Sequence of chain 1.F:
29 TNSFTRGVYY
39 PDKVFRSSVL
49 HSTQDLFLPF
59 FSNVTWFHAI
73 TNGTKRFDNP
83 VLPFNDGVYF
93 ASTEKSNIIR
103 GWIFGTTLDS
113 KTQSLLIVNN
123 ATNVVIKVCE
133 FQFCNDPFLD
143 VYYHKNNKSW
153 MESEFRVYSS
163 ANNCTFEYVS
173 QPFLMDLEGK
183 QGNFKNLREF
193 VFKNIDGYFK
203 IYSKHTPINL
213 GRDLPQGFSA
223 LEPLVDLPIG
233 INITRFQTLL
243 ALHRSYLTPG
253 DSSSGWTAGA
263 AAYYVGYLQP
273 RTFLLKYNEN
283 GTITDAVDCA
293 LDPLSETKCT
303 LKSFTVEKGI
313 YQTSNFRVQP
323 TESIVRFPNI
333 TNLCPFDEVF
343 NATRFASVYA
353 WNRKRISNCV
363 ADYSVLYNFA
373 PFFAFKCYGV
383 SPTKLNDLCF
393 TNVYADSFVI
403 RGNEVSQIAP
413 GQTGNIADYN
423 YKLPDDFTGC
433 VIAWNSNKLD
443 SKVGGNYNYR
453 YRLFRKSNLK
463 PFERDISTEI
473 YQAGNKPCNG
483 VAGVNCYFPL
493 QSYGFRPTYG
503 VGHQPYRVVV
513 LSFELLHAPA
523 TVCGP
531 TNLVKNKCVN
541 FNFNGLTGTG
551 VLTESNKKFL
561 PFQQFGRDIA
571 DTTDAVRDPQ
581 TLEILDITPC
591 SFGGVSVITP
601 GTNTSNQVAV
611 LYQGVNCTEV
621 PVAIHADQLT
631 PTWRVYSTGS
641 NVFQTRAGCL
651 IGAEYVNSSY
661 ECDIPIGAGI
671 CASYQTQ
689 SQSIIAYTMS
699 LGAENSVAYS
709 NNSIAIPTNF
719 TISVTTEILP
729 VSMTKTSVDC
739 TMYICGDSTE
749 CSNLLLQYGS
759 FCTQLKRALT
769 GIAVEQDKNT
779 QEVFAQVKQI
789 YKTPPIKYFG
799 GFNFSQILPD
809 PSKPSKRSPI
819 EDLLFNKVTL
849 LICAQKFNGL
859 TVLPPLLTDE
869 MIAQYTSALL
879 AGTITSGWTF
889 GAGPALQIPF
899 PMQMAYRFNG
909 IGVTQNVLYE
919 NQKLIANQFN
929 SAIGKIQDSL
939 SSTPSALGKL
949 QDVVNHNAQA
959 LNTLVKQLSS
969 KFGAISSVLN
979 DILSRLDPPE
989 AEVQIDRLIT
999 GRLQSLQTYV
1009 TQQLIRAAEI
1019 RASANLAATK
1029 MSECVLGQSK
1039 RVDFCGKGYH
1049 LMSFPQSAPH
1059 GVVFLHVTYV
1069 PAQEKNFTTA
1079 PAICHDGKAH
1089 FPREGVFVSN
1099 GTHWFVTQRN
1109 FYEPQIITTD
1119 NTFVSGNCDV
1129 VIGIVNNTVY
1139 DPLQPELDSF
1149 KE

Binding-site contacts:
Ligand atom C7 contacts residue ASN1134 of chain 1.F at 3.5 Å.
Ligand atom C5 contacts residue ASN1134 of chain 1.F at 3.6 Å.
Ligand atom C8 contacts residue ASN1134 of chain 1.F at 4.1 Å.
Ligand atom O7 contacts residue ASN1134 of chain 1.F at 4.0 Å.
Ligand atom O5 contacts residue ASN1134 of chain 1.F at 2.3 Å (h-bond).
Ligand atom C4 contacts residue ASN1134 of chain 1.F at 4.2 Å.
Ligand atom C8 contacts residue ILE1132 of chain 1.F at 3.7 Å (hydrophobic).
Ligand atom C2 contacts residue ASN1134 of chain 1.F at 2.4 Å.
Ligand atom C1 contacts residue ASN1134 of chain 1.F at 1.4 Å.
Ligand atom C3 contacts residue ASN1134 of chain 1.F at 3.8 Å.
Ligand atom N2 contacts residue ASN1134 of chain 1.F at 2.9 Å (h-bond).

The protein below binds the small molecule below.
Small molecule (SMILES): CC(=O)N[C@H]1[C@H](O[C@H]2[C@H](O)[C@@H](NC(C)=O)CO[C@@H]2CO)O[C@H](CO)[C@@H](O)[C@@H]1O